Binding-site contacts:
Ligand atom C5 contacts residue TYR12 of chain 4.A at 4.4 Å (hydrophobic).
Ligand atom N1 contacts residue THR15 of chain 4.A at 3.9 Å.
Ligand atom C2 contacts residue THR15 of chain 4.A at 4.5 Å.
Ligand atom N1 contacts residue ASN14 of chain 4.A at 3.0 Å.
Ligand atom C2 contacts residue ILE17 of chain 4.A at 4.1 Å (hydrophobic).
Ligand atom N9 contacts residue ARG228 of chain 4.A at 3.2 Å (salt-bridge).
Ligand atom N3 contacts residue ILE17 of chain 4.A at 4.2 Å.
Ligand atom N6 contacts residue ASN14 of chain 4.A at 4.1 Å.
Ligand atom N7 contacts residue ASN14 of chain 4.A at 4.0 Å.
Ligand atom N3 contacts residue ARG228 of chain 4.A at 2.3 Å (salt-bridge).
Ligand atom N6 contacts residue ASP16 of chain 4.A at 4.2 Å.
Ligand atom C2 contacts residue ASN14 of chain 4.A at 3.0 Å.
Ligand atom N6 contacts residue TYR12 of chain 4.A at 3.5 Å (h-bond).
Ligand atom C6 contacts residue TYR12 of chain 4.A at 4.2 Å (hydrophobic).
Ligand atom C2 contacts residue ASP16 of chain 4.A at 2.5 Å.
Ligand atom N3 contacts residue ASP16 of chain 4.A at 3.3 Å.
Ligand atom C6 contacts residue ASP16 of chain 4.A at 3.5 Å.
Ligand atom N7 contacts residue TYR12 of chain 4.A at 4.0 Å.
Ligand atom N1 contacts residue ASP16 of chain 4.A at 2.9 Å.
Ligand atom C6 contacts residue ASN14 of chain 4.A at 3.5 Å.
Ligand atom C4 contacts residue ASN14 of chain 4.A at 3.2 Å.
Ligand atom C2 contacts residue ARG228 of chain 4.A at 3.4 Å.
Ligand atom C6 contacts residue PRO13 of chain 4.A at 4.4 Å (hydrophobic).
Ligand atom C5 contacts residue ASP16 of chain 4.A at 3.8 Å.
Ligand atom N3 contacts residue ASN14 of chain 4.A at 3.4 Å (h-bond).
Ligand atom C4 contacts residue ARG228 of chain 4.A at 3.1 Å.
Ligand atom C8 contacts residue ASN14 of chain 4.A at 4.2 Å.
Ligand atom C5 contacts residue ARG228 of chain 4.A at 4.4 Å.
Ligand atom N9 contacts residue ASN14 of chain 4.A at 3.8 Å.
Ligand atom N1 contacts residue PRO13 of chain 4.A at 4.4 Å.
Ligand atom C4 contacts residue ASP16 of chain 4.A at 3.6 Å.
Ligand atom N6 contacts residue PRO13 of chain 4.A at 3.8 Å.
Ligand atom C5 contacts residue ASN14 of chain 4.A at 3.3 Å.

Sequence of chain 4.A:
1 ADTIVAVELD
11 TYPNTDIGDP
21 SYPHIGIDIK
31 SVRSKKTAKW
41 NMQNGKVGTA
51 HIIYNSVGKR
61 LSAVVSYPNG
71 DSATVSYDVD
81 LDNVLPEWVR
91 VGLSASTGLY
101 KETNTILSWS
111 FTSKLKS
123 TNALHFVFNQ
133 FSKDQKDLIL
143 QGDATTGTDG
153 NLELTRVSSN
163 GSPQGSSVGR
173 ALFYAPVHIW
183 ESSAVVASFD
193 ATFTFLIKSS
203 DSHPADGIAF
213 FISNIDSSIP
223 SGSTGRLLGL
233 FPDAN

The small molecule below binds the protein below.
Small molecule (SMILES): Nc1ncnc2[nH]cnc12